Sequence of chain 2.D:
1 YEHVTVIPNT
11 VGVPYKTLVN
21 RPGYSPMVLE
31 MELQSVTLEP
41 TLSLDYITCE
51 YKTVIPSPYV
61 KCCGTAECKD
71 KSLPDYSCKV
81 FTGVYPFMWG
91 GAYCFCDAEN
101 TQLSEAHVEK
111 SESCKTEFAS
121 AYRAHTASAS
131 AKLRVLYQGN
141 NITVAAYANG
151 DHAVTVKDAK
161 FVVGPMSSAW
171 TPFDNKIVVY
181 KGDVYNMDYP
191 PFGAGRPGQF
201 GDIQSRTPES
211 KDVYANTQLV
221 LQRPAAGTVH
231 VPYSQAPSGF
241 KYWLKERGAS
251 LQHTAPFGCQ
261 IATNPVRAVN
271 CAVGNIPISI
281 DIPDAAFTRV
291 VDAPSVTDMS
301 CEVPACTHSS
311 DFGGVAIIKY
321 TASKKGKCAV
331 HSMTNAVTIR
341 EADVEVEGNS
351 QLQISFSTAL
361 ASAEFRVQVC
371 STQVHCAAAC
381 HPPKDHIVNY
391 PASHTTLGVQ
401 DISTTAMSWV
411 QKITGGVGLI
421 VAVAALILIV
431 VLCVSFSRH

Sequence of chain 2.E:
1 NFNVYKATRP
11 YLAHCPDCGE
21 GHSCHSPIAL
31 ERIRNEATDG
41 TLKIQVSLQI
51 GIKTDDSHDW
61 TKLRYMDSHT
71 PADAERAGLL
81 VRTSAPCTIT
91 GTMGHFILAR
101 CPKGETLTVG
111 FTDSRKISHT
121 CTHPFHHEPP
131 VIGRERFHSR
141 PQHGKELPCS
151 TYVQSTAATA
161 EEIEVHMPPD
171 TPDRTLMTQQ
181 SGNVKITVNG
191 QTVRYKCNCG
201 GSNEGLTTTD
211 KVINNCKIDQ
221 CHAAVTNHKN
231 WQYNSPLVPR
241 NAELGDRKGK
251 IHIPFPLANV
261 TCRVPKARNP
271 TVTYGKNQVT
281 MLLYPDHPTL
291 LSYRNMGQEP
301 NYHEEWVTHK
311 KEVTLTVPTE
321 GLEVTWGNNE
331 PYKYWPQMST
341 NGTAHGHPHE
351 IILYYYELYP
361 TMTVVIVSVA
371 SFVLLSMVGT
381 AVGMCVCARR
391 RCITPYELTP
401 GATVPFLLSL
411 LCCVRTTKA

Binding-site contacts:
Ligand atom O6 contacts residue LYS115 of chain 2.D at 3.5 Å (salt-bridge).
Ligand atom C7 contacts residue ASN259 of chain 2.E at 3.1 Å.
Ligand atom O7 contacts residue LYS181 of chain 2.D at 4.3 Å.
Ligand atom O7 contacts residue GLU117 of chain 2.D at 4.3 Å.
Ligand atom O6 contacts residue THR116 of chain 2.D at 3.2 Å (h-bond).
Ligand atom C1 contacts residue ASN259 of chain 2.E at 1.4 Å.
Ligand atom C6 contacts residue THR116 of chain 2.D at 4.5 Å.
Ligand atom O5 contacts residue ASN259 of chain 2.E at 2.3 Å (h-bond).
Ligand atom C3 contacts residue ASN259 of chain 2.E at 3.7 Å.
Ligand atom C5 contacts residue ASN259 of chain 2.E at 3.6 Å.
Ligand atom O5 contacts residue THR116 of chain 2.D at 3.8 Å.
Ligand atom C2 contacts residue ASN259 of chain 2.E at 2.4 Å.
Ligand atom N2 contacts residue ASN259 of chain 2.E at 3.0 Å (h-bond).
Ligand atom C8 contacts residue ASN259 of chain 2.E at 4.4 Å.
Ligand atom C6 contacts residue LYS115 of chain 2.D at 4.3 Å.
Ligand atom O6 contacts residue ASN259 of chain 2.E at 4.4 Å.
Ligand atom O7 contacts residue ASN259 of chain 2.E at 2.7 Å (h-bond).
Ligand atom C4 contacts residue ASN259 of chain 2.E at 4.1 Å.

The small molecule below binds the protein below.
Small molecule (SMILES): CC(=O)N[C@@H]1[C@@H](O)[C@H](O)[C@@H](CO)O[C@H]1O